This protein binds this small molecule.
Small molecule (SMILES): C[S@@H](CCCN)C[C@H]1O[C@@H](n2cnc3c(N)ncnc32)[C@H](O)[C@@H]1O

Binding-site contacts:
Ligand atom SD contacts residue ASP106 of chain 1.A at 3.7 Å.
Ligand atom N contacts residue HIS82 of chain 1.A at 2.8 Å (h-bond).
Ligand atom C2 contacts residue ILE127 of chain 1.A at 3.5 Å (hydrophobic).
Ligand atom CG contacts residue ASP176 of chain 1.A at 3.7 Å.
Ligand atom CA contacts residue ASP176 of chain 1.A at 3.1 Å.
Ligand atom O3' contacts residue ASP126 of chain 1.A at 3.0 Å (salt-bridge).
Ligand atom C2' contacts residue GLN48 of chain 1.A at 3.5 Å.
Ligand atom O2' contacts residue GLN48 of chain 1.A at 2.8 Å (h-bond).
Ligand atom N1 contacts residue GLY158 of chain 1.A at 2.9 Å (h-bond).
Ligand atom N3 contacts residue GLY103 of chain 1.A at 3.5 Å.
Ligand atom C2 contacts residue VAL125 of chain 1.A at 3.7 Å (hydrophobic).
Ligand atom C2 contacts residue GLY158 of chain 1.A at 3.5 Å.
Ligand atom O4' contacts residue GLY103 of chain 1.A at 3.6 Å.
Ligand atom N contacts residue ASP176 of chain 1.A at 3.2 Å (salt-bridge).
Ligand atom O3' contacts residue VAL131 of chain 1.A at 3.3 Å.
Ligand atom C2' contacts residue ASP126 of chain 1.A at 3.6 Å.
Ligand atom C4' contacts residue ASP126 of chain 1.A at 3.4 Å.
Ligand atom O4' contacts residue ASP176 of chain 1.A at 3.5 Å (salt-bridge).
Ligand atom CB contacts residue GLN72 of chain 1.A at 3.6 Å.
Ligand atom CA contacts residue TYR81 of chain 1.A at 3.6 Å (hydrophobic).
Ligand atom N6 contacts residue ASP157 of chain 1.A at 3.1 Å (salt-bridge).
Ligand atom CE contacts residue LEU67 of chain 1.A at 3.8 Å (hydrophobic).
Ligand atom CG contacts residue GLN72 of chain 1.A at 3.1 Å.
Ligand atom O2' contacts residue ASP128 of chain 1.A at 3.5 Å.
Ligand atom C3' contacts residue LEU67 of chain 1.A at 3.7 Å (hydrophobic).
Ligand atom C5 contacts residue ILE127 of chain 1.A at 3.7 Å (hydrophobic).
Ligand atom N3 contacts residue ILE127 of chain 1.A at 3.3 Å (h-bond).
Ligand atom C4 contacts residue ILE127 of chain 1.A at 3.5 Å (hydrophobic).
Ligand atom C3' contacts residue ASP126 of chain 1.A at 3.5 Å.
Ligand atom O2' contacts residue ILE127 of chain 1.A at 3.8 Å.
Ligand atom C1' contacts residue ASP126 of chain 1.A at 3.3 Å.
Ligand atom CE contacts residue ASP106 of chain 1.A at 3.4 Å.
Ligand atom SD contacts residue ASP176 of chain 1.A at 3.7 Å.
Ligand atom O2' contacts residue ASP126 of chain 1.A at 2.8 Å (salt-bridge).
Ligand atom C4' contacts residue ASP176 of chain 1.A at 3.6 Å.
Ligand atom O4' contacts residue ASP126 of chain 1.A at 3.7 Å.
Ligand atom N contacts residue ASP106 of chain 1.A at 2.9 Å (salt-bridge).
Ligand atom N3 contacts residue ASP126 of chain 1.A at 3.6 Å.
Ligand atom C5' contacts residue ASP176 of chain 1.A at 3.4 Å.
Ligand atom O4' contacts residue THR177 of chain 1.A at 3.4 Å.

Sequence of chain 1.A:
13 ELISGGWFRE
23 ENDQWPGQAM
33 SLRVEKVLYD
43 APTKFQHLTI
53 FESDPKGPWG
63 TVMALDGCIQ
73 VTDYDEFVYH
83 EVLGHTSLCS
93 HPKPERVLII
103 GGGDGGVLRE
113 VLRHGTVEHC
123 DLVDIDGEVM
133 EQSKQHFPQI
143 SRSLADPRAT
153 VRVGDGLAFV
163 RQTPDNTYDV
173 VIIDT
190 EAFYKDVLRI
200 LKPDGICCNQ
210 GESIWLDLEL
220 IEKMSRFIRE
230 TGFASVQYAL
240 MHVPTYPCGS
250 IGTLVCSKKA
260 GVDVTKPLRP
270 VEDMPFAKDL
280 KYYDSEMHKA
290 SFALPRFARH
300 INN